Sequence of chain 1.D:
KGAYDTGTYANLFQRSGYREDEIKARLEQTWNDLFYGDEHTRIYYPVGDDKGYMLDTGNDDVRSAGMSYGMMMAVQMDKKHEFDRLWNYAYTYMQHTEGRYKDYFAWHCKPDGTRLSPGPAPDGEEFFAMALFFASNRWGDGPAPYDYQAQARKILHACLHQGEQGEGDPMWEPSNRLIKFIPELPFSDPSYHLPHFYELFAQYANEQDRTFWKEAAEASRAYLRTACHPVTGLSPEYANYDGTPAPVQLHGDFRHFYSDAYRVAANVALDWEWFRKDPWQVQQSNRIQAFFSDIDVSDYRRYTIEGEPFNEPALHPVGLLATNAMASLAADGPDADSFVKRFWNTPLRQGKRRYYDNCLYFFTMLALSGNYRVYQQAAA

Binding-site contacts:
Ligand atom O2 contacts residue ARG268 of chain 1.D at 3.2 Å (salt-bridge).
Ligand atom C2 contacts residue ALA70 of chain 1.D at 4.0 Å (hydrophobic).
Ligand atom O3 contacts residue SER122 of chain 1.D at 3.6 Å.
Ligand atom C5 contacts residue ARG68 of chain 1.D at 3.5 Å.
Ligand atom C1 contacts residue TRP112 of chain 1.D at 3.9 Å (hydrophobic).
Ligand atom C3 contacts residue ARG68 of chain 1.D at 3.8 Å.
Ligand atom O2 contacts residue GLY124 of chain 1.D at 3.6 Å.
Ligand atom O4 contacts residue HIS256 of chain 1.D at 3.9 Å.
Ligand atom C4 contacts residue TRP112 of chain 1.D at 3.8 Å (hydrophobic).
Ligand atom O2 contacts residue ASP128 of chain 1.D at 2.7 Å (salt-bridge).
Ligand atom O3 contacts residue ASP128 of chain 1.D at 3.1 Å (salt-bridge).
Ligand atom O2 contacts residue ASP61 of chain 1.D at 2.7 Å (salt-bridge).
Ligand atom O5 contacts residue ARG68 of chain 1.D at 2.9 Å (salt-bridge).
Ligand atom O4 contacts residue TRP112 of chain 1.D at 3.6 Å.
Ligand atom O4 contacts residue TYR197 of chain 1.D at 3.6 Å (h-bond).
Ligand atom C5 contacts residue TRP112 of chain 1.D at 3.5 Å (hydrophobic).
Ligand atom O5 contacts residue ALA126 of chain 1.D at 3.8 Å.
Ligand atom C2 contacts residue ARG68 of chain 1.D at 4.0 Å.
Ligand atom C2 contacts residue ASP128 of chain 1.D at 3.6 Å.
Ligand atom O3 contacts residue ALA126 of chain 1.D at 2.9 Å.
Ligand atom C3 contacts residue TRP112 of chain 1.D at 3.8 Å (hydrophobic).
Ligand atom C3 contacts residue ASP61 of chain 1.D at 3.8 Å.
Ligand atom O3 contacts residue TRP112 of chain 1.D at 3.8 Å.
Ligand atom C5 contacts residue PRO125 of chain 1.D at 3.8 Å (hydrophobic).
Ligand atom O2 contacts residue TYR360 of chain 1.D at 3.9 Å.
Ligand atom O5 contacts residue SER264 of chain 1.D at 3.6 Å.
Ligand atom O5 contacts residue TRP112 of chain 1.D at 3.9 Å.
Ligand atom O2 contacts residue ASN64 of chain 1.D at 3.7 Å.
Ligand atom O1 contacts residue HIS321 of chain 1.D at 2.7 Å (h-bond).
Ligand atom C1 contacts residue HIS321 of chain 1.D at 3.6 Å.
Ligand atom O3 contacts residue ALA70 of chain 1.D at 3.9 Å.
Ligand atom C5 contacts residue ASP265 of chain 1.D at 3.5 Å.
Ligand atom C2 contacts residue ASP61 of chain 1.D at 3.6 Å.
Ligand atom C3 contacts residue TYR197 of chain 1.D at 3.5 Å (hydrophobic).
Ligand atom C5 contacts residue TYR361 of chain 1.D at 3.7 Å (hydrophobic).
Ligand atom O2 contacts residue TRP112 of chain 1.D at 3.8 Å.
Ligand atom C3 contacts residue ASP128 of chain 1.D at 3.8 Å.
Ligand atom O3 contacts residue ARG68 of chain 1.D at 2.8 Å (salt-bridge).
Ligand atom O4 contacts residue ILE187 of chain 1.D at 3.7 Å.
Ligand atom O3 contacts residue ASP61 of chain 1.D at 3.0 Å (salt-bridge).

This protein binds this small molecule.
Small molecule (SMILES): OC[C@@H]1O[C@@H](O[C@@H]2[C@@H](O)[C@H](O[C@@H]3CO[C@@H](O[C@@H]4CO[C@@H](O)[C@H](O)[C@H]4O)[C@H](O)[C@H]3O)OC[C@H]2O[C@@H]2OC[C@@H](O)[C@H](O)[C@H]2O)[C@H](O)[C@H]1O